Binding-site contacts:
Ligand atom C15 contacts residue MET175 of chain 1.B at 3.5 Å (hydrophobic).
Ligand atom O1 contacts residue LEU174 of chain 1.B at 3.8 Å.
Ligand atom O1 contacts residue MET121 of chain 1.B at 4.0 Å.
Ligand atom C contacts residue GLN293 of chain 1.B at 3.6 Å.
Ligand atom C14 contacts residue LEU174 of chain 1.B at 4.0 Å (hydrophobic).
Ligand atom C12 contacts residue MET121 of chain 1.B at 4.1 Å (hydrophobic).
Ligand atom C8 contacts residue CYS302 of chain 1.B at 1.6 Å (hydrophobic).
Ligand atom C15 contacts residue TRP178 of chain 1.B at 3.9 Å (hydrophobic).
Ligand atom C8 contacts residue TYR297 of chain 1.B at 4.2 Å (hydrophobic).
Ligand atom C3 contacts residue TYR297 of chain 1.B at 4.1 Å (hydrophobic).
Ligand atom C7 contacts residue CYS302 of chain 1.B at 2.8 Å (hydrophobic).
Ligand atom C2 contacts residue TYR297 of chain 1.B at 3.7 Å (hydrophobic).
Ligand atom C9 contacts residue CYS302 of chain 1.B at 4.1 Å (hydrophobic).
Ligand atom C6 contacts residue ILE304 of chain 1.B at 4.2 Å (hydrophobic).
Ligand atom C6 contacts residue SER458 of chain 1.B at 4.2 Å.
Ligand atom C10 contacts residue MET121 of chain 1.B at 4.0 Å (hydrophobic).
Ligand atom C5 contacts residue TYR297 of chain 1.B at 3.9 Å (hydrophobic).
Ligand atom C1 contacts residue TYR297 of chain 1.B at 4.2 Å (hydrophobic).
Ligand atom C3 contacts residue SER458 of chain 1.B at 4.1 Å.
Ligand atom C4 contacts residue TYR297 of chain 1.B at 3.5 Å (hydrophobic).
Ligand atom C contacts residue TYR297 of chain 1.B at 3.6 Å (hydrophobic).
Ligand atom C4 contacts residue SER458 of chain 1.B at 4.0 Å.
Ligand atom O contacts residue TYR297 of chain 1.B at 4.2 Å.
Ligand atom C14 contacts residue TRP178 of chain 1.B at 3.8 Å (hydrophobic).
Ligand atom C11 contacts residue MET121 of chain 1.B at 3.6 Å (hydrophobic).
Ligand atom C16 contacts residue CYS303 of chain 1.B at 3.5 Å (hydrophobic).
Ligand atom N contacts residue TYR297 of chain 1.B at 4.1 Å.
Ligand atom C17 contacts residue CYS303 of chain 1.B at 3.8 Å (hydrophobic).
Ligand atom C14 contacts residue VAL460 of chain 1.B at 3.9 Å (hydrophobic).
Ligand atom C7 contacts residue ILE304 of chain 1.B at 3.7 Å (hydrophobic).
Ligand atom O1 contacts residue VAL460 of chain 1.B at 3.9 Å.
Ligand atom C9 contacts residue ILE304 of chain 1.B at 4.2 Å (hydrophobic).
Ligand atom C5 contacts residue SER458 of chain 1.B at 4.2 Å.
Ligand atom C16 contacts residue MET175 of chain 1.B at 4.0 Å (hydrophobic).
Ligand atom C12 contacts residue VAL460 of chain 1.B at 3.9 Å (hydrophobic).
Ligand atom C13 contacts residue VAL460 of chain 1.B at 4.1 Å (hydrophobic).
Ligand atom O contacts residue MET121 of chain 1.B at 3.6 Å.
Ligand atom C8 contacts residue PHE171 of chain 1.B at 3.3 Å (hydrophobic).
Ligand atom C6 contacts residue TYR297 of chain 1.B at 3.7 Å (hydrophobic).
Ligand atom C6 contacts residue CYS302 of chain 1.B at 3.3 Å (hydrophobic).

The protein below binds the small molecule below.
Small molecule (SMILES): CCCCCC(=O)N1C[C@@H](C)c2c1cc(O)c1ccccc21

Sequence of chain 1.B:
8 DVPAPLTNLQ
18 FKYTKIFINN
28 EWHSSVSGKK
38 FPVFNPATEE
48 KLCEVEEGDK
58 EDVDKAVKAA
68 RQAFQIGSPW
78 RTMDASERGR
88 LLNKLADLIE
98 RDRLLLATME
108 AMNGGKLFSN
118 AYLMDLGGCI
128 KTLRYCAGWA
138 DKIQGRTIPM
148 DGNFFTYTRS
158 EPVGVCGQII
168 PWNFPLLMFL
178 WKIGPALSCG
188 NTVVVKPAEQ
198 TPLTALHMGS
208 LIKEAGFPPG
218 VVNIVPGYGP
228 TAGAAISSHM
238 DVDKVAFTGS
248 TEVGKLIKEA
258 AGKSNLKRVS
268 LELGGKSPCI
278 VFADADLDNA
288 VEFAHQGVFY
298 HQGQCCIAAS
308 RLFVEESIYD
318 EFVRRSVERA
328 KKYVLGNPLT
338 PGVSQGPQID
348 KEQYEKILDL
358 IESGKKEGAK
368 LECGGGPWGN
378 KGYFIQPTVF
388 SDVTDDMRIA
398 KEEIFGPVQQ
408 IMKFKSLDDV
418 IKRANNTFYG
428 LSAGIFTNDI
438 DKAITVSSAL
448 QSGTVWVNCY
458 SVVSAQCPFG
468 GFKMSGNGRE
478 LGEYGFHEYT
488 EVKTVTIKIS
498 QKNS